The small molecule below binds the protein below.
Small molecule (SMILES): CC(=O)N1CCC[C@H]1C(=O)N[C@@H]1COC(=O)c2cccc(-c3ccc(C(=O)O)cc3)c2CSC[C@H](C(=O)N(C)C)NC1=O

Sequence of chain 1.A:
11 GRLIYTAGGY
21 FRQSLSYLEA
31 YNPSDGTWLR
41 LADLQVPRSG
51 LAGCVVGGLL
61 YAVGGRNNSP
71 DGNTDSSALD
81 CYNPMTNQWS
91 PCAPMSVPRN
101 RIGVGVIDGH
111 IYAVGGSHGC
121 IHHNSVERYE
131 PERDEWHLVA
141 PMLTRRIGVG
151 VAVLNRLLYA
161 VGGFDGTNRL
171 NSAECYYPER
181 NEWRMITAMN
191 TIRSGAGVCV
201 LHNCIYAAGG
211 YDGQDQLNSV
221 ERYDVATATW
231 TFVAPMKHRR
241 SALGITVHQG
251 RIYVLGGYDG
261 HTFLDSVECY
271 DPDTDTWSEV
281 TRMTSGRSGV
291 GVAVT

Binding-site contacts:
Ligand atom O27 contacts residue GLY289 of chain 1.A at 3.5 Å.
Ligand atom C13 contacts residue GLY50 of chain 1.A at 3.7 Å.
Ligand atom C22 contacts residue ARG101 of chain 1.A at 3.4 Å.
Ligand atom O45 contacts residue SER288 of chain 1.A at 2.9 Å (h-bond).
Ligand atom O27 contacts residue GLY50 of chain 1.A at 3.2 Å (h-bond).
Ligand atom C10 contacts residue ARG101 of chain 1.A at 3.7 Å.
Ligand atom C3 contacts residue TYR258 of chain 1.A at 3.6 Å (hydrophobic).
Ligand atom C21 contacts residue ARG101 of chain 1.A at 3.5 Å.
Ligand atom C23 contacts residue ARG169 of chain 1.A at 3.5 Å.
Ligand atom C16 contacts residue ARG101 of chain 1.A at 3.8 Å.
Ligand atom N2 contacts residue TYR258 of chain 1.A at 3.8 Å.
Ligand atom C18 contacts residue GLY195 of chain 1.A at 3.9 Å.
Ligand atom O24 contacts residue ARG169 of chain 1.A at 2.8 Å (salt-bridge).
Ligand atom C37 contacts residue ASN68 of chain 1.A at 3.5 Å.
Ligand atom C12 contacts residue ALA242 of chain 1.A at 3.6 Å (hydrophobic).
Ligand atom C15 contacts residue ARG101 of chain 1.A at 3.5 Å.
Ligand atom C19 contacts residue SER194 of chain 1.A at 3.5 Å.
Ligand atom C14 contacts residue ARG101 of chain 1.A at 3.6 Å.
Ligand atom C29 contacts residue TYR20 of chain 1.A at 3.7 Å (hydrophobic).
Ligand atom O45 contacts residue PHE263 of chain 1.A at 3.3 Å.
Ligand atom C4 contacts residue TYR258 of chain 1.A at 3.9 Å (hydrophobic).
Ligand atom O25 contacts residue ARG169 of chain 1.A at 2.8 Å (salt-bridge).
Ligand atom C6 contacts residue TYR258 of chain 1.A at 3.8 Å (hydrophobic).
Ligand atom C3 contacts residue PHE263 of chain 1.A at 3.6 Å (hydrophobic).
Ligand atom C20 contacts residue SER194 of chain 1.A at 3.6 Å.
Ligand atom O42 contacts residue ARG101 of chain 1.A at 3.6 Å.
Ligand atom C21 contacts residue ILE147 of chain 1.A at 3.9 Å (hydrophobic).
Ligand atom O24 contacts residue SER194 of chain 1.A at 2.6 Å (h-bond).
Ligand atom O28 contacts residue SER288 of chain 1.A at 3.9 Å.
Ligand atom S9 contacts residue ALA242 of chain 1.A at 3.8 Å.
Ligand atom O24 contacts residue TYR211 of chain 1.A at 3.8 Å.
Ligand atom C23 contacts residue SER194 of chain 1.A at 3.4 Å.
Ligand atom C13 contacts residue ARG101 of chain 1.A at 3.9 Å.
Ligand atom C13 contacts residue ALA242 of chain 1.A at 3.8 Å (hydrophobic).
Ligand atom C11 contacts residue ALA242 of chain 1.A at 3.8 Å (hydrophobic).
Ligand atom O34 contacts residue TYR20 of chain 1.A at 3.5 Å.
Ligand atom C18 contacts residue SER194 of chain 1.A at 3.9 Å.
Ligand atom C8 contacts residue TYR258 of chain 1.A at 3.8 Å (hydrophobic).
Ligand atom O27 contacts residue SER49 of chain 1.A at 3.7 Å.
Ligand atom C30 contacts residue TYR20 of chain 1.A at 3.7 Å (hydrophobic).